Binding-site contacts:
Ligand atom C2 contacts residue VAL291 of chain 1.C at 4.1 Å (hydrophobic).
Ligand atom C5 contacts residue ASN279 of chain 1.C at 3.6 Å.
Ligand atom O5 contacts residue ASN292 of chain 1.C at 3.9 Å.
Ligand atom C1 contacts residue ASN292 of chain 1.C at 4.1 Å.
Ligand atom O5 contacts residue ASN279 of chain 1.C at 2.4 Å (h-bond).
Ligand atom O7 contacts residue ASN279 of chain 1.C at 2.9 Å (h-bond).
Ligand atom N2 contacts residue VAL291 of chain 1.C at 3.7 Å.
Ligand atom C5 contacts residue ASN292 of chain 1.C at 4.0 Å.
Ligand atom C8 contacts residue ASN279 of chain 1.C at 4.4 Å.
Ligand atom C8 contacts residue VAL291 of chain 1.C at 4.3 Å (hydrophobic).
Ligand atom C8 contacts residue SER39 of chain 1.C at 3.6 Å.
Ligand atom C3 contacts residue ASN279 of chain 1.C at 3.7 Å.
Ligand atom N2 contacts residue ASN279 of chain 1.C at 2.9 Å (h-bond).
Ligand atom C8 contacts residue GLU69 of chain 1.D at 3.5 Å.
Ligand atom C3 contacts residue VAL291 of chain 1.C at 4.4 Å (hydrophobic).
Ligand atom C4 contacts residue ASN279 of chain 1.C at 4.2 Å.
Ligand atom C7 contacts residue ASN279 of chain 1.C at 3.1 Å.
Ligand atom C1 contacts residue ASN279 of chain 1.C at 1.4 Å.
Ligand atom C7 contacts residue VAL291 of chain 1.C at 4.5 Å (hydrophobic).
Ligand atom C1 contacts residue VAL291 of chain 1.C at 3.7 Å (hydrophobic).
Ligand atom C6 contacts residue ASN292 of chain 1.C at 4.3 Å.
Ligand atom C2 contacts residue ASN279 of chain 1.C at 2.4 Å.

Sequence of chain 1.D:
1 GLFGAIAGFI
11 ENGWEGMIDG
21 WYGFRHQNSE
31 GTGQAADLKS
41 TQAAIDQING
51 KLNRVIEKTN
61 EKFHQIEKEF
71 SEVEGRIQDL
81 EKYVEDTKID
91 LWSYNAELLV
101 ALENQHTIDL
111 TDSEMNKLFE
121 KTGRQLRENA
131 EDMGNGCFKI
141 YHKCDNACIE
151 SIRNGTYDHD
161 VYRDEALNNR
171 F

A small-molecule ligand and the protein it binds are described below.
Small molecule (SMILES): CC(=O)N[C@H]1[C@H](O[C@H]2[C@H](O)[C@@H](NC(C)=O)CO[C@@H]2CO)O[C@H](CO)[C@@H](O)[C@@H]1O

Sequence of chain 1.C:
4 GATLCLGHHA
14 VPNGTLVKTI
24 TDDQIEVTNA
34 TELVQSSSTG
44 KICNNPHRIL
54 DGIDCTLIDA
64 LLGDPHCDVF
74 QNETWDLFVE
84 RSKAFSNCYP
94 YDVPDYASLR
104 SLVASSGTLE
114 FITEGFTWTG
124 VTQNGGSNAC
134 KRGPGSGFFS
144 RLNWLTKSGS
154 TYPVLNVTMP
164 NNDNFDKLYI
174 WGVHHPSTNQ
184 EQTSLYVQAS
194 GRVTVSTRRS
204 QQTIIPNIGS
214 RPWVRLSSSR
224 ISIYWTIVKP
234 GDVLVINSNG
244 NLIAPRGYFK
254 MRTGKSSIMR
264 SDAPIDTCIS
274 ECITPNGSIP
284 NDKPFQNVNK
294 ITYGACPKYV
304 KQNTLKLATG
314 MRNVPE